Binding-site contacts:
Ligand atom C4 contacts residue ASN118 of chain 4.A at 4.2 Å.
Ligand atom O5 contacts residue THR89 of chain 4.A at 4.5 Å.
Ligand atom N2 contacts residue ASP67 of chain 4.A at 4.5 Å.
Ligand atom C2 contacts residue ASN118 of chain 4.A at 2.4 Å.
Ligand atom C6 contacts residue THR120 of chain 4.A at 3.4 Å.
Ligand atom N2 contacts residue TYR90 of chain 4.A at 4.2 Å.
Ligand atom C6 contacts residue PHE119 of chain 4.A at 4.2 Å (hydrophobic).
Ligand atom O6 contacts residue THR120 of chain 4.A at 3.1 Å (h-bond).
Ligand atom O7 contacts residue TYR90 of chain 4.A at 3.8 Å.
Ligand atom C8 contacts residue ASP67 of chain 4.A at 3.3 Å.
Ligand atom O5 contacts residue PHE119 of chain 4.A at 4.1 Å.
Ligand atom O5 contacts residue ASN118 of chain 4.A at 2.4 Å (h-bond).
Ligand atom C7 contacts residue ASP67 of chain 4.A at 3.3 Å.
Ligand atom O6 contacts residue PHE119 of chain 4.A at 3.0 Å (h-bond).
Ligand atom C5 contacts residue THR120 of chain 4.A at 4.0 Å.
Ligand atom C3 contacts residue ASN118 of chain 4.A at 3.8 Å.
Ligand atom C5 contacts residue THR89 of chain 4.A at 4.5 Å.
Ligand atom C1 contacts residue ASN118 of chain 4.A at 1.4 Å.
Ligand atom C8 contacts residue SER66 of chain 4.A at 3.3 Å.
Ligand atom O5 contacts residue THR120 of chain 4.A at 3.2 Å (h-bond).
Ligand atom C1 contacts residue THR120 of chain 4.A at 4.4 Å.
Ligand atom C7 contacts residue ASN118 of chain 4.A at 3.4 Å.
Ligand atom O7 contacts residue ASN118 of chain 4.A at 4.3 Å.
Ligand atom C7 contacts residue TYR90 of chain 4.A at 4.2 Å (hydrophobic).
Ligand atom O7 contacts residue ASP67 of chain 4.A at 2.8 Å (salt-bridge).
Ligand atom N2 contacts residue ASN118 of chain 4.A at 2.9 Å (h-bond).
Ligand atom C8 contacts residue ASN118 of chain 4.A at 3.6 Å.
Ligand atom C5 contacts residue ASN118 of chain 4.A at 3.6 Å.
Ligand atom C1 contacts residue THR89 of chain 4.A at 4.2 Å.
Ligand atom O6 contacts residue THR89 of chain 4.A at 4.0 Å.

Sequence of chain 4.A:
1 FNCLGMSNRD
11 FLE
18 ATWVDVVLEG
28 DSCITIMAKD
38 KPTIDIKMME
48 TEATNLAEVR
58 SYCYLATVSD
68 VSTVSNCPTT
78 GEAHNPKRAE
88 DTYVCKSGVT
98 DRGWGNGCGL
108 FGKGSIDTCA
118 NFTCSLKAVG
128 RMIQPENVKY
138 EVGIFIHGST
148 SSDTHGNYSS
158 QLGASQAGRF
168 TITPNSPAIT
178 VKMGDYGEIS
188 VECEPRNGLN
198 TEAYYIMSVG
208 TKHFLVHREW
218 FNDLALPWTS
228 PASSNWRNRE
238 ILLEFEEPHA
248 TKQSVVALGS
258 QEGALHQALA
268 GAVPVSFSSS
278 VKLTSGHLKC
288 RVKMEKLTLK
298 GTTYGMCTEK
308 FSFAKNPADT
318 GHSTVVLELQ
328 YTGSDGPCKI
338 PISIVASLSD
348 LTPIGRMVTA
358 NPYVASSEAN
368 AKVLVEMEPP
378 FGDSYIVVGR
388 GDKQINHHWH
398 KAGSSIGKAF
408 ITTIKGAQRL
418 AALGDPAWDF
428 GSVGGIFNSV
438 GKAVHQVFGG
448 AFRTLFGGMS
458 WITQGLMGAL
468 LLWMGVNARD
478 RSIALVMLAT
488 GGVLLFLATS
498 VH

The small molecule below binds the protein below.
Small molecule (SMILES): CC(=O)N[C@@H]1[C@@H](O)[C@H](O)[C@@H](CO)O[C@H]1O